Binding-site contacts:
Ligand atom C3 contacts residue THR156 of chain 16.A at 4.5 Å.
Ligand atom O6 contacts residue MET151 of chain 16.A at 4.0 Å.
Ligand atom C1 contacts residue ASN154 of chain 16.A at 1.4 Å.
Ligand atom C7 contacts residue ASN154 of chain 16.A at 3.3 Å.
Ligand atom C8 contacts residue ASN154 of chain 16.A at 2.8 Å.
Ligand atom C2 contacts residue THR156 of chain 16.A at 4.2 Å.
Ligand atom C6 contacts residue MET151 of chain 16.A at 4.0 Å (hydrophobic).
Ligand atom C1 contacts residue THR156 of chain 16.A at 3.2 Å.
Ligand atom C3 contacts residue ASN154 of chain 16.A at 3.8 Å.
Ligand atom O7 contacts residue ASN154 of chain 16.A at 4.3 Å.
Ligand atom O5 contacts residue ASN154 of chain 16.A at 2.3 Å (h-bond).
Ligand atom C5 contacts residue THR156 of chain 16.A at 4.1 Å.
Ligand atom N2 contacts residue THR156 of chain 16.A at 4.3 Å.
Ligand atom N2 contacts residue ASN154 of chain 16.A at 2.9 Å (h-bond).
Ligand atom C2 contacts residue ASN154 of chain 16.A at 2.5 Å.
Ligand atom O5 contacts residue THR156 of chain 16.A at 3.9 Å.
Ligand atom C4 contacts residue ASN154 of chain 16.A at 4.3 Å.
Ligand atom C5 contacts residue ASN154 of chain 16.A at 3.7 Å.
Ligand atom O5 contacts residue MET151 of chain 16.A at 3.9 Å.

Sequence of chain 16.A:
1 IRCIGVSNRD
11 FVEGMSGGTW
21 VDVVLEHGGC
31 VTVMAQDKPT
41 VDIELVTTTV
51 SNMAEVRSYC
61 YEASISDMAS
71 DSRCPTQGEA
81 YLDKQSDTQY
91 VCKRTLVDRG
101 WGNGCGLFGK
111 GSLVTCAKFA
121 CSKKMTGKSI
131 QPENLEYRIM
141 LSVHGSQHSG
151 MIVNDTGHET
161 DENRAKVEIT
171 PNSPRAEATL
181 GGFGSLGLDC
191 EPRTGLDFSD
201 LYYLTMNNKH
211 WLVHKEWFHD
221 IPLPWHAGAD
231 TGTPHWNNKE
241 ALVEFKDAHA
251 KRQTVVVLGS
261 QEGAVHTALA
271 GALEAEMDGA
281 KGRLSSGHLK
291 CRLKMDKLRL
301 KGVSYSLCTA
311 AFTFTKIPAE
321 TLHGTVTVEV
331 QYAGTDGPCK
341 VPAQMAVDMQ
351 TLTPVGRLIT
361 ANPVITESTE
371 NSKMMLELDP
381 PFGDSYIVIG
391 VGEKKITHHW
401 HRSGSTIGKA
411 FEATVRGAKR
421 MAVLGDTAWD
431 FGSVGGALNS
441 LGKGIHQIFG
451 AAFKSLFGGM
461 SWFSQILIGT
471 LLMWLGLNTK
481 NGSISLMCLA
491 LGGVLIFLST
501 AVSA

The protein below binds the small molecule below.
Small molecule (SMILES): CC(=O)N[C@@H]1[C@@H](O)[C@H](O)[C@@H](CO)O[C@H]1O